Sequence of chain 1.A:
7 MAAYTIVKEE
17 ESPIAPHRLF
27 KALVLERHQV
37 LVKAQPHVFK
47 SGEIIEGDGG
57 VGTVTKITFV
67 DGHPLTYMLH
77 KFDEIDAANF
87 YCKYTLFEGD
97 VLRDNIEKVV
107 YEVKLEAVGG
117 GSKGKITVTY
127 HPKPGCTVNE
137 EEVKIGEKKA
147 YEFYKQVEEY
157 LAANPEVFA

This small molecule binds to this protein.
Small molecule (SMILES): O=S(=O)(O)c1cccc2cccc(Nc3ccccc3)c12

Binding-site contacts:
Ligand atom S contacts residue LYS145 of chain 1.A at 4.0 Å.
Ligand atom C12 contacts residue HIS69 of chain 1.A at 4.3 Å.
Ligand atom C13 contacts residue VAL44 of chain 1.A at 4.0 Å (hydrophobic).
Ligand atom O1 contacts residue LYS145 of chain 1.A at 2.8 Å (salt-bridge).
Ligand atom C14 contacts residue HIS69 of chain 1.A at 3.9 Å.
Ligand atom C14 contacts residue HIS43 of chain 1.A at 4.5 Å.
Ligand atom O2 contacts residue ILE141 of chain 1.A at 4.2 Å.
Ligand atom O3 contacts residue LYS145 of chain 1.A at 4.2 Å.
Ligand atom C13 contacts residue HIS69 of chain 1.A at 3.4 Å.
Ligand atom O2 contacts residue LYS145 of chain 1.A at 4.0 Å.
Ligand atom C14 contacts residue VAL44 of chain 1.A at 3.6 Å (hydrophobic).